Binding-site contacts:
Ligand atom N1 contacts residue SER79 of chain 1.A at 4.0 Å.
Ligand atom C11 contacts residue TRP86 of chain 1.A at 3.7 Å (hydrophobic).
Ligand atom C8 contacts residue PRO52 of chain 1.A at 4.0 Å (hydrophobic).
Ligand atom C7 contacts residue ASN51 of chain 1.A at 3.4 Å.
Ligand atom C5 contacts residue TRP86 of chain 1.A at 3.5 Å (hydrophobic).
Ligand atom C2 contacts residue SER79 of chain 1.A at 4.0 Å.
Ligand atom C2 contacts residue PHE78 of chain 1.A at 3.7 Å (hydrophobic).
Ligand atom O2 contacts residue PRO52 of chain 1.A at 3.4 Å.
Ligand atom C1 contacts residue TYR102 of chain 1.A at 3.5 Å (hydrophobic).
Ligand atom C3 contacts residue TRP80 of chain 1.A at 3.3 Å (hydrophobic).
Ligand atom O2 contacts residue PHE50 of chain 1.A at 4.1 Å.
Ligand atom C3 contacts residue PHE78 of chain 1.A at 3.4 Å (hydrophobic).
Ligand atom O1 contacts residue TRP80 of chain 1.A at 3.1 Å (h-bond).
Ligand atom C1 contacts residue TRP80 of chain 1.A at 3.7 Å (hydrophobic).
Ligand atom C10 contacts residue PRO52 of chain 1.A at 3.8 Å (hydrophobic).
Ligand atom C6 contacts residue PRO52 of chain 1.A at 3.9 Å (hydrophobic).
Ligand atom C9 contacts residue PRO52 of chain 1.A at 3.8 Å (hydrophobic).
Ligand atom O2 contacts residue PHE78 of chain 1.A at 3.4 Å (h-bond).
Ligand atom O1 contacts residue PHE78 of chain 1.A at 3.9 Å.
Ligand atom C11 contacts residue PRO52 of chain 1.A at 3.8 Å (hydrophobic).
Ligand atom C10 contacts residue PHE78 of chain 1.A at 3.9 Å (hydrophobic).
Ligand atom O1 contacts residue TRP86 of chain 1.A at 3.7 Å.
Ligand atom O1 contacts residue TYR102 of chain 1.A at 2.8 Å (h-bond).
Ligand atom C2 contacts residue TRP86 of chain 1.A at 3.8 Å (hydrophobic).
Ligand atom C2 contacts residue TRP80 of chain 1.A at 3.3 Å (hydrophobic).
Ligand atom C1 contacts residue TRP100 of chain 1.A at 3.6 Å (hydrophobic).
Ligand atom C2 contacts residue TYR102 of chain 1.A at 3.4 Å (hydrophobic).
Ligand atom O1 contacts residue SER79 of chain 1.A at 3.5 Å.
Ligand atom O2 contacts residue ASN51 of chain 1.A at 3.5 Å.
Ligand atom C5 contacts residue TRP100 of chain 1.A at 3.5 Å (hydrophobic).
Ligand atom C4 contacts residue TRP80 of chain 1.A at 3.9 Å (hydrophobic).
Ligand atom C8 contacts residue ASN51 of chain 1.A at 4.0 Å.
Ligand atom O2 contacts residue TRP80 of chain 1.A at 3.4 Å.
Ligand atom C11 contacts residue PHE78 of chain 1.A at 4.1 Å (hydrophobic).
Ligand atom N1 contacts residue TRP80 of chain 1.A at 3.1 Å.
Ligand atom C4 contacts residue ASN51 of chain 1.A at 4.2 Å.
Ligand atom C7 contacts residue PRO52 of chain 1.A at 4.0 Å (hydrophobic).
Ligand atom C6 contacts residue ASN51 of chain 1.A at 4.0 Å.
Ligand atom N1 contacts residue PHE78 of chain 1.A at 2.7 Å (h-bond).
Ligand atom C1 contacts residue TRP86 of chain 1.A at 3.7 Å (hydrophobic).

This small molecule binds to this protein.
Small molecule (SMILES): COc1ccc([C@H]2CCC(=O)NC2=O)cc1

Sequence of chain 1.A:
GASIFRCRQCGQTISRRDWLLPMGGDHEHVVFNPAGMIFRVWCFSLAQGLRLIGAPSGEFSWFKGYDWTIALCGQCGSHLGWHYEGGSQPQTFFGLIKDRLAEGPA